A protein and the small-molecule ligand that binds it are described below.
Small molecule (SMILES): CC(C)(C)S(=O)(=O)c1ccc2nccc(Nc3[nH]nc4ccc(F)cc34)c2c1

Sequence of chain 1.B:
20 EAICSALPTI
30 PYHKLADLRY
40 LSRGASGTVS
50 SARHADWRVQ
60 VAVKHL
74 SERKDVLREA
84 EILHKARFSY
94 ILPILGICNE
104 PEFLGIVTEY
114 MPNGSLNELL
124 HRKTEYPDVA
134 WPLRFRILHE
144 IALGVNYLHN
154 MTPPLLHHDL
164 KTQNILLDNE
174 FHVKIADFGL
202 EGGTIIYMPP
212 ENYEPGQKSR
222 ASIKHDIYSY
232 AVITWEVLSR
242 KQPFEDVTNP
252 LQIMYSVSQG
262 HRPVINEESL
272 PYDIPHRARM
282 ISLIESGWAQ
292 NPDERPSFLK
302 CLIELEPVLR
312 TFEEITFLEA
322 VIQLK

Binding-site contacts:
Ligand atom F24 contacts residue THR111 of chain 1.B at 3.4 Å.
Ligand atom C14 contacts residue THR111 of chain 1.B at 3.8 Å.
Ligand atom C03 contacts residue GLY117 of chain 1.B at 3.5 Å.
Ligand atom C10 contacts residue TYR113 of chain 1.B at 3.8 Å (hydrophobic).
Ligand atom C13 contacts residue ALA61 of chain 1.B at 3.5 Å (hydrophobic).
Ligand atom C14 contacts residue LEU169 of chain 1.B at 3.6 Å (hydrophobic).
Ligand atom C22 contacts residue LYS63 of chain 1.B at 3.7 Å.
Ligand atom C26 contacts residue LEU95 of chain 1.B at 3.9 Å (hydrophobic).
Ligand atom C21 contacts residue GLU82 of chain 1.B at 3.6 Å.
Ligand atom C22 contacts residue THR111 of chain 1.B at 3.5 Å.
Ligand atom C09 contacts residue LEU40 of chain 1.B at 3.8 Å (hydrophobic).
Ligand atom O06 contacts residue SER41 of chain 1.B at 2.7 Å (h-bond).
Ligand atom F24 contacts residue ILE109 of chain 1.B at 3.1 Å.
Ligand atom C13 contacts residue GLU112 of chain 1.B at 3.3 Å.
Ligand atom C03 contacts residue GLU121 of chain 1.B at 3.8 Å.
Ligand atom N18 contacts residue ALA179 of chain 1.B at 3.6 Å.
Ligand atom F24 contacts residue LYS63 of chain 1.B at 3.4 Å.
Ligand atom C13 contacts residue MET114 of chain 1.B at 3.5 Å (hydrophobic).
Ligand atom C20 contacts residue ASP180 of chain 1.B at 3.8 Å.
Ligand atom C23 contacts residue THR111 of chain 1.B at 3.5 Å.
Ligand atom N12 contacts residue ALA61 of chain 1.B at 3.8 Å.
Ligand atom C01 contacts residue GLU121 of chain 1.B at 3.9 Å.
Ligand atom N19 contacts residue LYS63 of chain 1.B at 3.8 Å.
Ligand atom F24 contacts residue ALA61 of chain 1.B at 3.4 Å.
Ligand atom C03 contacts residue SER118 of chain 1.B at 3.8 Å.
Ligand atom C15 contacts residue LEU169 of chain 1.B at 3.6 Å (hydrophobic).
Ligand atom N12 contacts residue TYR113 of chain 1.B at 3.8 Å.
Ligand atom C14 contacts residue ALA61 of chain 1.B at 3.8 Å (hydrophobic).
Ligand atom N18 contacts residue ASP180 of chain 1.B at 3.6 Å.
Ligand atom C21 contacts residue LYS63 of chain 1.B at 3.7 Å.
Ligand atom N19 contacts residue ASP180 of chain 1.B at 2.8 Å (salt-bridge).
Ligand atom N19 contacts residue ALA179 of chain 1.B at 3.5 Å.
Ligand atom C10 contacts residue MET114 of chain 1.B at 3.2 Å (hydrophobic).
Ligand atom N12 contacts residue MET114 of chain 1.B at 2.8 Å (h-bond).
Ligand atom C25 contacts residue THR111 of chain 1.B at 3.7 Å.
Ligand atom C11 contacts residue MET114 of chain 1.B at 3.8 Å (hydrophobic).
Ligand atom C20 contacts residue LEU95 of chain 1.B at 3.7 Å (hydrophobic).
Ligand atom C23 contacts residue LYS63 of chain 1.B at 3.5 Å.
Ligand atom O07 contacts residue LEU40 of chain 1.B at 3.8 Å.
Ligand atom F24 contacts residue VAL62 of chain 1.B at 3.9 Å.